Sequence of chain 5.F:
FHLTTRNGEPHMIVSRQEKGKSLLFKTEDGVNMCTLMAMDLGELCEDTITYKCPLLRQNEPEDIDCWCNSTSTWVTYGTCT

Sequence of chain 5.E:
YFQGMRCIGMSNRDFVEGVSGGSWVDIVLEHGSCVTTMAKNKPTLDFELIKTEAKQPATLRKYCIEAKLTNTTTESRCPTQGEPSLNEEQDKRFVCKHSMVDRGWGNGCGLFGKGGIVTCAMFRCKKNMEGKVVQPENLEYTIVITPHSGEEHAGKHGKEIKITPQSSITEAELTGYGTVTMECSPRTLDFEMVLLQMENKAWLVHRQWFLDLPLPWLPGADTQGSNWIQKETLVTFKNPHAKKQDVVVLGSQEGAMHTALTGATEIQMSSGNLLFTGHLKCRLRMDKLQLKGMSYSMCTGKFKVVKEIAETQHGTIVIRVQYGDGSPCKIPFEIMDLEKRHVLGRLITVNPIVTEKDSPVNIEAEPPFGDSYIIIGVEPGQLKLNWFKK

A protein and the small-molecule ligand that binds it are described below.
Small molecule (SMILES): CC(=O)N[C@@H]1[C@@H](O)[C@H](O)[C@@H](CO)O[C@H]1O

Binding-site contacts:
Ligand atom O5 contacts residue THR48 of chain 5.F at 4.0 Å.
Ligand atom O6 contacts residue ASN75 of chain 5.E at 3.8 Å.
Ligand atom C4 contacts residue ASN75 of chain 5.E at 4.0 Å.
Ligand atom C6 contacts residue ASN75 of chain 5.E at 3.8 Å.
Ligand atom N2 contacts residue ASN75 of chain 5.E at 3.0 Å (h-bond).
Ligand atom C5 contacts residue NAG1 of chain 5.Z at 3.7 Å.
Ligand atom C7 contacts residue ASN75 of chain 5.E at 2.8 Å.
Ligand atom O4 contacts residue NAG1 of chain 5.Z at 1.6 Å.
Ligand atom O6 contacts residue NAG1 of chain 5.Z at 4.1 Å.
Ligand atom C8 contacts residue MET126 of chain 5.E at 3.7 Å (hydrophobic).
Ligand atom O5 contacts residue ASN75 of chain 5.E at 2.1 Å (h-bond).
Ligand atom C2 contacts residue NAG1 of chain 5.Z at 4.1 Å.
Ligand atom C7 contacts residue MET126 of chain 5.E at 3.8 Å (hydrophobic).
Ligand atom C2 contacts residue ASN75 of chain 5.E at 2.6 Å.
Ligand atom C1 contacts residue ASN75 of chain 5.E at 1.3 Å.
Ligand atom C3 contacts residue ASN75 of chain 5.E at 3.5 Å.
Ligand atom C4 contacts residue NAG1 of chain 5.Z at 2.9 Å.
Ligand atom C8 contacts residue PHE98 of chain 5.E at 3.6 Å (hydrophobic).
Ligand atom O3 contacts residue NAG1 of chain 5.Z at 2.4 Å (h-bond).
Ligand atom O7 contacts residue ASN75 of chain 5.E at 3.2 Å (h-bond).
Ligand atom C3 contacts residue NAG1 of chain 5.Z at 3.3 Å.
Ligand atom C8 contacts residue ASN75 of chain 5.E at 3.0 Å.
Ligand atom C6 contacts residue NAG1 of chain 5.Z at 3.4 Å.
Ligand atom C5 contacts residue ASN75 of chain 5.E at 3.2 Å.
Ligand atom O6 contacts residue CYS45 of chain 5.F at 3.4 Å (h-bond).
Ligand atom C6 contacts residue CYS45 of chain 5.F at 4.4 Å (hydrophobic).
Ligand atom O6 contacts residue GLU46 of chain 5.F at 3.8 Å.
Ligand atom O6 contacts residue THR48 of chain 5.F at 4.0 Å.
Ligand atom O7 contacts residue MET126 of chain 5.E at 3.1 Å.
Ligand atom C6 contacts residue THR48 of chain 5.F at 4.4 Å.